Sequence of chain 35.Z:
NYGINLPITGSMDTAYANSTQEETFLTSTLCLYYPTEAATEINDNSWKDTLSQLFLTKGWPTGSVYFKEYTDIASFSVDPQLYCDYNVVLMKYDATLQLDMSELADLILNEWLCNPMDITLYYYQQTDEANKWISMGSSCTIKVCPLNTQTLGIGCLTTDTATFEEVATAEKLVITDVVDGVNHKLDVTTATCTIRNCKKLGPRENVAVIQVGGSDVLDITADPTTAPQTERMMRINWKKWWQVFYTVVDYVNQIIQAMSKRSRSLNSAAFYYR

Binding-site contacts:
Ligand atom O7 contacts residue ASN19 of chain 35.Z at 4.5 Å.
Ligand atom O6 contacts residue ASN19 of chain 35.Z at 4.5 Å.
Ligand atom C6 contacts residue ASN19 of chain 35.Z at 4.1 Å.
Ligand atom C2 contacts residue ASN19 of chain 35.Z at 3.4 Å.
Ligand atom C5 contacts residue ASN19 of chain 35.Z at 3.4 Å.
Ligand atom O5 contacts residue ASN19 of chain 35.Z at 2.2 Å (h-bond).
Ligand atom C3 contacts residue ASN19 of chain 35.Z at 4.4 Å.
Ligand atom C1 contacts residue ASN19 of chain 35.Z at 1.9 Å.
Ligand atom N2 contacts residue ASN19 of chain 35.Z at 4.0 Å.

The protein below binds the small molecule below.
Small molecule (SMILES): CC(=O)N[C@H]1[C@H](O[C@H]2[C@H](O)[C@@H](NC(C)=O)CO[C@@H]2CO)O[C@H](CO)[C@@H](O)[C@@H]1O